The protein below binds the small molecule below.
Small molecule (SMILES): CC(=O)N[C@@H]1[C@@H](O)[C@H](O)[C@@H](CO)O[C@H]1O

Binding-site contacts:
Ligand atom C7 contacts residue ILE247 of chain 2.D at 4.0 Å (hydrophobic).
Ligand atom C3 contacts residue ASN204 of chain 2.D at 3.8 Å.
Ligand atom O7 contacts residue HIS321 of chain 2.D at 4.3 Å.
Ligand atom C7 contacts residue SER244 of chain 2.D at 4.2 Å.
Ligand atom C8 contacts residue SER244 of chain 2.D at 3.1 Å.
Ligand atom O5 contacts residue ASN204 of chain 2.D at 2.4 Å (h-bond).
Ligand atom C8 contacts residue ASN204 of chain 2.D at 4.3 Å.
Ligand atom C5 contacts residue ASN204 of chain 2.D at 3.7 Å.
Ligand atom N2 contacts residue THR206 of chain 2.D at 4.3 Å.
Ligand atom C1 contacts residue THR206 of chain 2.D at 4.0 Å.
Ligand atom C2 contacts residue ASN204 of chain 2.D at 2.4 Å.
Ligand atom C8 contacts residue GLU245 of chain 2.D at 3.5 Å.
Ligand atom C5 contacts residue THR206 of chain 2.D at 4.2 Å.
Ligand atom C7 contacts residue ASN204 of chain 2.D at 3.1 Å.
Ligand atom O5 contacts residue THR206 of chain 2.D at 4.4 Å.
Ligand atom N2 contacts residue ASN204 of chain 2.D at 2.8 Å (h-bond).
Ligand atom O7 contacts residue ASN204 of chain 2.D at 3.0 Å (h-bond).
Ligand atom C8 contacts residue ILE247 of chain 2.D at 3.7 Å (hydrophobic).
Ligand atom C1 contacts residue ASN204 of chain 2.D at 1.4 Å.
Ligand atom O7 contacts residue ILE247 of chain 2.D at 3.4 Å.
Ligand atom C4 contacts residue ASN204 of chain 2.D at 4.2 Å.

Sequence of chain 2.D:
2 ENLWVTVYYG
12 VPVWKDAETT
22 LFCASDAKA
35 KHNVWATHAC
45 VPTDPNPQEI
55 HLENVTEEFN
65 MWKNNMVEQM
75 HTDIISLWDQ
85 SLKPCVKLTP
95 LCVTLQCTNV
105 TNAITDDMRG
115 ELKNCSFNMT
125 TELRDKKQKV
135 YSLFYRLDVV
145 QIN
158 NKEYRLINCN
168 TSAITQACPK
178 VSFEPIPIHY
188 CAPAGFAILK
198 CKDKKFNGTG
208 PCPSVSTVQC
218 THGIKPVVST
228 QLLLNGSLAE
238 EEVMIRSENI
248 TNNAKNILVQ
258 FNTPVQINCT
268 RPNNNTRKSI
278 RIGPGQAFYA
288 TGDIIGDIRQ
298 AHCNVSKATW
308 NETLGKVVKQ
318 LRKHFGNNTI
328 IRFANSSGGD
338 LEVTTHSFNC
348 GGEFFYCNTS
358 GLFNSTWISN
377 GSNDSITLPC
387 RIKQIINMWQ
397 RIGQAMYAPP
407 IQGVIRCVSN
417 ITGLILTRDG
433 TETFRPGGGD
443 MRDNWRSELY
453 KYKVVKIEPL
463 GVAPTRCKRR